Binding-site contacts:
Ligand atom C33 contacts residue LOS1 of chain 2.E at 0.7 Å.
Ligand atom OS contacts residue HIS83 of chain 2.A at 2.1 Å.
Ligand atom C36 contacts residue LOS1 of chain 2.E at 0.9 Å.
Ligand atom N13 contacts residue LOS1 of chain 2.E at 0.7 Å (h-bond).
Ligand atom C28 contacts residue LOS1 of chain 2.E at 0.9 Å.
Ligand atom CE1 contacts residue LOS1 of chain 2.E at 0.8 Å.
Ligand atom CG contacts residue LOS1 of chain 2.E at 0.3 Å.
Ligand atom C7 contacts residue LOS1 of chain 2.E at 0.6 Å.
Ligand atom C9 contacts residue LOS1 of chain 2.E at 1.3 Å.
Ligand atom N37 contacts residue HIS83 of chain 2.A at 3.0 Å (h-bond).
Ligand atom C4 contacts residue LOS1 of chain 2.E at 0.4 Å.
Ligand atom C10 contacts residue LOS1 of chain 2.E at 0.5 Å.
Ligand atom N37 contacts residue LOS1 of chain 2.E at 1.0 Å (h-bond).
Ligand atom C12 contacts residue LOS1 of chain 2.E at 0.7 Å.
Ligand atom NE2 contacts residue LOS1 of chain 2.E at 0.5 Å.
Ligand atom N13 contacts residue HIS83 of chain 2.A at 2.9 Å (h-bond).
Ligand atom C5 contacts residue ASP77 of chain 2.A at 2.8 Å.
Ligand atom N2 contacts residue LOS1 of chain 2.E at 0.8 Å.
Ligand atom N2 contacts residue HIS83 of chain 2.A at 2.9 Å (h-bond).
Ligand atom C3 contacts residue LOS1 of chain 2.E at 0.8 Å.
Ligand atom C31 contacts residue LOS1 of chain 2.E at 0.9 Å.
Ligand atom OS contacts residue LOS1 of chain 2.E at 1.0 Å.
Ligand atom C36 contacts residue HIS83 of chain 2.A at 3.1 Å.
Ligand atom C8 contacts residue LOS1 of chain 2.E at 1.1 Å.
Ligand atom C6 contacts residue ASP77 of chain 2.A at 3.0 Å.
Ligand atom C27 contacts residue LOS1 of chain 2.E at 0.9 Å.
Ligand atom C32 contacts residue LOS1 of chain 2.E at 0.8 Å.
Ligand atom ND1 contacts residue LOS1 of chain 2.E at 0.4 Å (h-bond).
Ligand atom C5 contacts residue LOS1 of chain 2.E at 1.2 Å.
Ligand atom C4 contacts residue LYS74 of chain 2.A at 3.0 Å.
Ligand atom C5 contacts residue LYS74 of chain 2.A at 3.1 Å.
Ligand atom N26 contacts residue LOS1 of chain 2.E at 0.6 Å.
Ligand atom C34 contacts residue LOS1 of chain 2.E at 0.8 Å.
Ligand atom ND1 contacts residue HIS83 of chain 2.A at 2.9 Å (h-bond).
Ligand atom C11 contacts residue LOS1 of chain 2.E at 0.5 Å.
Ligand atom C6 contacts residue LOS1 of chain 2.E at 1.1 Å.
Ligand atom C29 contacts residue LOS1 of chain 2.E at 0.8 Å.
Ligand atom CD2 contacts residue LOS1 of chain 2.E at 0.3 Å.
Ligand atom C35 contacts residue LOS1 of chain 2.E at 0.8 Å.
Ligand atom C30 contacts residue LOS1 of chain 2.E at 0.7 Å.

Sequence of chain 2.A:
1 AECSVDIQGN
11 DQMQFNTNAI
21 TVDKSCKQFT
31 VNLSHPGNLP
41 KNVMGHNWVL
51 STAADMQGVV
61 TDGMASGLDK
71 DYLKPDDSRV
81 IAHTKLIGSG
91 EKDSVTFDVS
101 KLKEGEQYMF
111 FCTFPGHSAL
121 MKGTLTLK

The protein below binds the small molecule below.
Small molecule (SMILES): c1ccn2->[Os+2]3(n4ccnc4)(<-n4ccccc4-c2c1)<-n1ccccc1-c1ccccn->31